Sequence of chain 3.H:
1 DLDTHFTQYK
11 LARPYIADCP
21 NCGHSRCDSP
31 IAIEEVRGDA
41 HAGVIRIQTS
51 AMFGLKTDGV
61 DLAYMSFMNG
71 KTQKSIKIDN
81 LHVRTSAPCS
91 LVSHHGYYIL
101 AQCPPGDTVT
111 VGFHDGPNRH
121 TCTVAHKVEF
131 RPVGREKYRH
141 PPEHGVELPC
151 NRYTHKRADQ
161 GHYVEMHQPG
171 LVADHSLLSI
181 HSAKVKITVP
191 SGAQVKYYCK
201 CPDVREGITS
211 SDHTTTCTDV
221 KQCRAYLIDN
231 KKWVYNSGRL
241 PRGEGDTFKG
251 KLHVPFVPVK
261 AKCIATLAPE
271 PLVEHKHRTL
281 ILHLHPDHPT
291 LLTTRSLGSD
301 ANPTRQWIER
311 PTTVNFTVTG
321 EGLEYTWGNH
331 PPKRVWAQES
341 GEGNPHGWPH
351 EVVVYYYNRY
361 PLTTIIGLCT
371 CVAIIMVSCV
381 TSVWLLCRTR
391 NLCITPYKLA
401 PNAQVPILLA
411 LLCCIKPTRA

Binding-site contacts:
Ligand atom C3 contacts residue ASN315 of chain 3.H at 3.8 Å.
Ligand atom C2 contacts residue ASN315 of chain 3.H at 2.5 Å.
Ligand atom C8 contacts residue ILE281 of chain 3.H at 4.5 Å (hydrophobic).
Ligand atom O7 contacts residue ASN315 of chain 3.H at 4.2 Å.
Ligand atom C6 contacts residue THR313 of chain 3.H at 4.5 Å.
Ligand atom C6 contacts residue ASN315 of chain 3.H at 4.5 Å.
Ligand atom C1 contacts residue VAL314 of chain 3.H at 4.4 Å (hydrophobic).
Ligand atom C4 contacts residue ASN315 of chain 3.H at 4.3 Å.
Ligand atom O5 contacts residue ASN315 of chain 3.H at 2.4 Å (h-bond).
Ligand atom O5 contacts residue THR313 of chain 3.H at 4.3 Å.
Ligand atom C1 contacts residue ASN315 of chain 3.H at 1.4 Å.
Ligand atom O5 contacts residue VAL314 of chain 3.H at 3.8 Å.
Ligand atom C8 contacts residue ASN315 of chain 3.H at 3.5 Å.
Ligand atom C7 contacts residue ASN315 of chain 3.H at 3.3 Å.
Ligand atom C5 contacts residue ASN315 of chain 3.H at 3.7 Å.
Ligand atom N2 contacts residue ASN315 of chain 3.H at 2.8 Å (h-bond).

A small-molecule ligand and the protein it binds are described below.
Small molecule (SMILES): CC(=O)N[C@@H]1[C@@H](O)[C@H](O)[C@@H](CO)O[C@H]1O